This small molecule binds to this protein.
Small molecule (SMILES): CC[C@H](C)[C@H](NC(=O)[C@H](CCCN=C(N)N)NC(=O)[C@H](CO)NC(=O)[C@H](CCSC)NC(=O)CN)C(=O)NCC(=O)N[C@@H](CCSC)C(=O)N[C@@H](CCC(=O)O)C(=O)N[C@H](C(=O)O)C(C)C

Sequence of chain 1.A:
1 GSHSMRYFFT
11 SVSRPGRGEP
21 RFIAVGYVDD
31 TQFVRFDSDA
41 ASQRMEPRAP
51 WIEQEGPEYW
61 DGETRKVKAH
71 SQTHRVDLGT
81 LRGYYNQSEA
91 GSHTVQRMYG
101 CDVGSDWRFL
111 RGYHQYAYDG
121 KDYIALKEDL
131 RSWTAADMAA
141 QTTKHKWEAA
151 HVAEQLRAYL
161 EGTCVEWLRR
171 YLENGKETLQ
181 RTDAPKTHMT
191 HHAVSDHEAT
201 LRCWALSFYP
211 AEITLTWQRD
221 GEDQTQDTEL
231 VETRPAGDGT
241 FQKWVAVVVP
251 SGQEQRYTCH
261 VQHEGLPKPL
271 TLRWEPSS

Binding-site contacts:
Ligand atom CE contacts residue VAL67 of chain 1.A at 3.5 Å (hydrophobic).
Ligand atom C contacts residue THR143 of chain 1.A at 3.6 Å.
Ligand atom CB contacts residue THR143 of chain 1.A at 3.6 Å.
Ligand atom CB contacts residue TYR99 of chain 1.A at 3.6 Å (hydrophobic).
Ligand atom CD1 contacts residue LEU156 of chain 1.A at 3.6 Å (hydrophobic).
Ligand atom O contacts residue THR80 of chain 1.A at 3.6 Å.
Ligand atom N contacts residue ASP77 of chain 1.A at 2.8 Å (salt-bridge).
Ligand atom CE contacts residue HIS70 of chain 1.A at 3.6 Å.
Ligand atom OXT contacts residue TYR84 of chain 1.A at 2.8 Å (h-bond).
Ligand atom CA contacts residue TYR171 of chain 1.A at 3.5 Å (hydrophobic).
Ligand atom C contacts residue TRP147 of chain 1.A at 3.6 Å (hydrophobic).
Ligand atom C contacts residue TYR7 of chain 1.A at 3.3 Å (hydrophobic).
Ligand atom CG contacts residue TYR7 of chain 1.A at 3.5 Å (hydrophobic).
Ligand atom O contacts residue TRP147 of chain 1.A at 2.9 Å (h-bond).
Ligand atom CD1 contacts residue GLN155 of chain 1.A at 3.4 Å.
Ligand atom C contacts residue ASP77 of chain 1.A at 3.6 Å.
Ligand atom C contacts residue TYR84 of chain 1.A at 3.6 Å (hydrophobic).
Ligand atom N contacts residue TRP167 of chain 1.A at 3.3 Å.
Ligand atom N contacts residue TYR99 of chain 1.A at 3.0 Å (h-bond).
Ligand atom O contacts residue LYS66 of chain 1.A at 2.8 Å (salt-bridge).
Ligand atom CA contacts residue TRP167 of chain 1.A at 3.5 Å (hydrophobic).
Ligand atom N contacts residue TYR7 of chain 1.A at 2.9 Å (h-bond).
Ligand atom CA contacts residue ASP77 of chain 1.A at 3.5 Å.
Ligand atom CB contacts residue TYR99 of chain 1.A at 3.6 Å (hydrophobic).
Ligand atom O contacts residue THR73 of chain 1.A at 3.4 Å.
Ligand atom CE contacts residue HIS114 of chain 1.A at 3.6 Å.
Ligand atom O contacts residue LYS146 of chain 1.A at 3.1 Å (salt-bridge).
Ligand atom O contacts residue TYR159 of chain 1.A at 2.7 Å (h-bond).
Ligand atom CG2 contacts residue ASP77 of chain 1.A at 3.5 Å.
Ligand atom O contacts residue TRP167 of chain 1.A at 3.6 Å.
Ligand atom CA contacts residue TYR7 of chain 1.A at 3.2 Å (hydrophobic).
Ligand atom O contacts residue HIS70 of chain 1.A at 3.2 Å.
Ligand atom O contacts residue LYS66 of chain 1.A at 3.6 Å.
Ligand atom CG contacts residue TYR99 of chain 1.A at 3.6 Å (hydrophobic).
Ligand atom N contacts residue TYR171 of chain 1.A at 2.7 Å (h-bond).
Ligand atom N contacts residue GLU63 of chain 1.A at 2.9 Å (salt-bridge).
Ligand atom O contacts residue LYS146 of chain 1.A at 3.3 Å (salt-bridge).
Ligand atom OXT contacts residue THR143 of chain 1.A at 2.7 Å (h-bond).
Ligand atom CA contacts residue GLU63 of chain 1.A at 3.5 Å.
Ligand atom N contacts residue TYR7 of chain 1.A at 3.5 Å (h-bond).